Sequence of chain 3.A:
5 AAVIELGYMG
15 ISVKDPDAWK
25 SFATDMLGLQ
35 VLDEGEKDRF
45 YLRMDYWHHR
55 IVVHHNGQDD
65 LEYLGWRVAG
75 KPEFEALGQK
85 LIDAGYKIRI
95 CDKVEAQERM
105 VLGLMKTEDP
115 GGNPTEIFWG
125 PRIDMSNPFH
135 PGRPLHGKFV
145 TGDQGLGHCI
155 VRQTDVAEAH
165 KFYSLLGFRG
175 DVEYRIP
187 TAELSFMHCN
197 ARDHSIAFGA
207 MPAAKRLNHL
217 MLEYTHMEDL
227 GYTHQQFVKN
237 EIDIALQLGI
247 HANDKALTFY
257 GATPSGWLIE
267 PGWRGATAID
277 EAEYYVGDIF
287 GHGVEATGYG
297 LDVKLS

A small-molecule ligand and the protein it binds are described below.
Small molecule (SMILES): Oc1ccc2ccccc2c1O

Binding-site contacts:
Ligand atom C1 contacts residue FE21 of chain 3.B at 2.9 Å.
Ligand atom C6 contacts residue PHE192 of chain 3.A at 3.7 Å (hydrophobic).
Ligand atom C1 contacts residue HIS247 of chain 3.A at 3.5 Å.
Ligand atom C4 contacts residue ASN249 of chain 3.A at 3.4 Å.
Ligand atom C3 contacts residue PHE192 of chain 3.A at 3.7 Å (hydrophobic).
Ligand atom C3 contacts residue HIS200 of chain 3.A at 3.8 Å.
Ligand atom O1 contacts residue FE21 of chain 3.B at 2.0 Å.
Ligand atom C2 contacts residue HIS247 of chain 3.A at 3.2 Å.
Ligand atom C2 contacts residue HIS200 of chain 3.A at 3.8 Å.
Ligand atom C4 contacts residue PHE192 of chain 3.A at 3.6 Å (hydrophobic).
Ligand atom O2 contacts residue TYR256 of chain 3.A at 4.1 Å.
Ligand atom C10 contacts residue TYR256 of chain 3.A at 3.4 Å (hydrophobic).
Ligand atom O2 contacts residue HIS247 of chain 3.A at 3.4 Å (h-bond).
Ligand atom O1 contacts residue TYR256 of chain 3.A at 2.6 Å (h-bond).
Ligand atom C8 contacts residue LEU190 of chain 3.A at 3.6 Å (hydrophobic).
Ligand atom C2 contacts residue FE21 of chain 3.B at 3.0 Å.
Ligand atom C5 contacts residue HIS247 of chain 3.A at 3.6 Å.
Ligand atom C1 contacts residue PHE192 of chain 3.A at 4.0 Å (hydrophobic).
Ligand atom C2 contacts residue PHE192 of chain 3.A at 3.9 Å (hydrophobic).
Ligand atom O1 contacts residue GLU266 of chain 3.A at 3.4 Å (salt-bridge).
Ligand atom C10 contacts residue HIS247 of chain 3.A at 3.6 Å.
Ligand atom O2 contacts residue HIS152 of chain 3.A at 3.0 Å (h-bond).
Ligand atom C9 contacts residue TYR256 of chain 3.A at 3.5 Å (hydrophobic).
Ligand atom C3 contacts residue HIS247 of chain 3.A at 3.4 Å.
Ligand atom O1 contacts residue HIS152 of chain 3.A at 4.1 Å.
Ligand atom O2 contacts residue GLU266 of chain 3.A at 3.4 Å (salt-bridge).
Ligand atom C1 contacts residue TYR256 of chain 3.A at 3.0 Å (hydrophobic).
Ligand atom C10 contacts residue PHE192 of chain 3.A at 3.9 Å (hydrophobic).
Ligand atom C7 contacts residue LEU301 of chain 3.A at 4.1 Å (hydrophobic).
Ligand atom O2 contacts residue HIS200 of chain 3.A at 3.3 Å.
Ligand atom C3 contacts residue ASN249 of chain 3.A at 3.3 Å.
Ligand atom O2 contacts residue FE21 of chain 3.B at 2.1 Å.
Ligand atom C2 contacts residue TYR256 of chain 3.A at 3.8 Å (hydrophobic).
Ligand atom C6 contacts residue TYR178 of chain 3.A at 3.7 Å (hydrophobic).
Ligand atom C4 contacts residue HIS247 of chain 3.A at 3.2 Å.
Ligand atom O1 contacts residue HIS247 of chain 3.A at 4.1 Å.
Ligand atom C7 contacts residue LEU190 of chain 3.A at 3.6 Å (hydrophobic).
Ligand atom C4 contacts residue TYR178 of chain 3.A at 3.7 Å (hydrophobic).
Ligand atom O1 contacts residue HIS215 of chain 3.A at 2.8 Å (h-bond).
Ligand atom C5 contacts residue PHE192 of chain 3.A at 3.5 Å (hydrophobic).